Sequence of chain 1.C:
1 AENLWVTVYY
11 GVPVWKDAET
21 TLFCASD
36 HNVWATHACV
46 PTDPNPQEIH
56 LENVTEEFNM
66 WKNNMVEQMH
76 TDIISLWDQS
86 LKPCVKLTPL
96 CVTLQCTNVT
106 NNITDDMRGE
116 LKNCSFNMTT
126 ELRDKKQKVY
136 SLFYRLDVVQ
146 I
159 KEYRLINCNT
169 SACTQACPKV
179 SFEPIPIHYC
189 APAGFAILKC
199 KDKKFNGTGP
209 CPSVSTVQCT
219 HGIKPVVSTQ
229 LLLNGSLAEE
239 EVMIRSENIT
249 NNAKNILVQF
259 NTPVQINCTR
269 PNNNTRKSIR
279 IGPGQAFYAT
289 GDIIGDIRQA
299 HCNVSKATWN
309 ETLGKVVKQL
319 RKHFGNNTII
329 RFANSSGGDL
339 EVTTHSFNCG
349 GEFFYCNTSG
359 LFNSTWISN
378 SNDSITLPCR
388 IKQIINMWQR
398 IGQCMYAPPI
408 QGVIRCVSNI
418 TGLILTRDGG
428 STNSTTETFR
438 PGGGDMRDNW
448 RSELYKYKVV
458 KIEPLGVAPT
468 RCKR

A small-molecule ligand and the protein it binds are described below.
Small molecule (SMILES): CC(=O)N[C@H]1[C@H](O[C@H]2[C@H](O)[C@@H](NC(C)=O)CO[C@@H]2CO)O[C@H](CO)[C@@H](O)[C@@H]1O

Binding-site contacts:
Ligand atom C3 contacts residue HIS299 of chain 1.C at 3.7 Å.
Ligand atom N2 contacts residue ASN301 of chain 1.C at 2.9 Å (h-bond).
Ligand atom O7 contacts residue ASN301 of chain 1.C at 2.9 Å (h-bond).
Ligand atom C8 contacts residue HIS299 of chain 1.C at 4.3 Å.
Ligand atom O5 contacts residue SER381 of chain 1.C at 4.4 Å.
Ligand atom O7 contacts residue ASN265 of chain 1.C at 3.6 Å.
Ligand atom O7 contacts residue NAG1 of chain 1.W at 3.9 Å.
Ligand atom C7 contacts residue ASN265 of chain 1.C at 4.2 Å.
Ligand atom C2 contacts residue HIS299 of chain 1.C at 3.6 Å.
Ligand atom C1 contacts residue HIS299 of chain 1.C at 3.6 Å.
Ligand atom C8 contacts residue ARG412 of chain 1.C at 3.6 Å.
Ligand atom C8 contacts residue THR267 of chain 1.C at 3.4 Å.
Ligand atom C3 contacts residue ASN301 of chain 1.C at 3.8 Å.
Ligand atom C2 contacts residue ASN301 of chain 1.C at 2.4 Å.
Ligand atom O5 contacts residue ASN301 of chain 1.C at 2.4 Å (h-bond).
Ligand atom C7 contacts residue ASN301 of chain 1.C at 3.1 Å.
Ligand atom C7 contacts residue ARG412 of chain 1.C at 4.1 Å.
Ligand atom C7 contacts residue HIS299 of chain 1.C at 4.1 Å.
Ligand atom C8 contacts residue ASN265 of chain 1.C at 3.7 Å.
Ligand atom O7 contacts residue ARG412 of chain 1.C at 3.5 Å (salt-bridge).
Ligand atom C4 contacts residue ASN301 of chain 1.C at 4.2 Å.
Ligand atom C5 contacts residue ASN301 of chain 1.C at 3.7 Å.
Ligand atom C7 contacts residue THR267 of chain 1.C at 4.4 Å.
Ligand atom C8 contacts residue ASN301 of chain 1.C at 4.3 Å.
Ligand atom N2 contacts residue THR267 of chain 1.C at 4.3 Å.
Ligand atom C1 contacts residue ASN301 of chain 1.C at 1.4 Å.
Ligand atom O6 contacts residue THR383 of chain 1.C at 3.9 Å.
Ligand atom N2 contacts residue HIS299 of chain 1.C at 3.1 Å (h-bond).